Binding-site contacts:
Ligand atom C11 contacts residue TYR216 of chain 1.A at 3.6 Å (hydrophobic).
Ligand atom O contacts residue SER217 of chain 1.A at 3.4 Å (h-bond).
Ligand atom C6 contacts residue PHE306 of chain 1.A at 3.8 Å (hydrophobic).
Ligand atom C12 contacts residue ASN167 of chain 1.A at 3.3 Å.
Ligand atom C16 contacts residue LEU54 of chain 1.A at 2.8 Å (hydrophobic).
Ligand atom C15 contacts residue MET120 of chain 1.A at 3.9 Å (hydrophobic).
Ligand atom C18 contacts residue TYR55 of chain 1.A at 3.1 Å (hydrophobic).
Ligand atom N contacts residue NAP1 of chain 1.B at 3.9 Å.
Ligand atom C12 contacts residue TYR216 of chain 1.A at 3.6 Å (hydrophobic).
Ligand atom O2 contacts residue TYR55 of chain 1.A at 3.1 Å (h-bond).
Ligand atom O2 contacts residue TYR24 of chain 1.A at 3.6 Å.
Ligand atom C7 contacts residue NAP1 of chain 1.B at 3.6 Å.
Ligand atom C6 contacts residue SER221 of chain 1.A at 3.8 Å.
Ligand atom C2 contacts residue NAP1 of chain 1.B at 3.3 Å.
Ligand atom CL contacts residue TYR317 of chain 1.A at 3.8 Å.
Ligand atom C13 contacts residue MET120 of chain 1.A at 3.6 Å (hydrophobic).
Ligand atom C15 contacts residue PHE306 of chain 1.A at 3.5 Å (hydrophobic).
Ligand atom C11 contacts residue ASN167 of chain 1.A at 3.5 Å.
Ligand atom C16 contacts residue TRP86 of chain 1.A at 3.9 Å (hydrophobic).
Ligand atom C13 contacts residue PHE306 of chain 1.A at 3.9 Å (hydrophobic).
Ligand atom C18 contacts residue NAP1 of chain 1.B at 3.3 Å.
Ligand atom O3 contacts residue NAP1 of chain 1.B at 3.1 Å.
Ligand atom CL contacts residue PHE306 of chain 1.A at 3.9 Å.
Ligand atom O3 contacts residue TYR55 of chain 1.A at 2.7 Å (h-bond).
Ligand atom C4 contacts residue PHE306 of chain 1.A at 3.5 Å (hydrophobic).
Ligand atom C1 contacts residue NAP1 of chain 1.B at 3.4 Å.
Ligand atom C5 contacts residue TYR216 of chain 1.A at 3.9 Å (hydrophobic).
Ligand atom CL contacts residue TYR319 of chain 1.A at 3.4 Å.
Ligand atom C contacts residue NAP1 of chain 1.B at 3.9 Å.
Ligand atom C14 contacts residue PHE306 of chain 1.A at 3.4 Å (hydrophobic).
Ligand atom O2 contacts residue NAP1 of chain 1.B at 3.2 Å.
Ligand atom C14 contacts residue MET120 of chain 1.A at 3.4 Å (hydrophobic).
Ligand atom C8 contacts residue NAP1 of chain 1.B at 4.0 Å.
Ligand atom O3 contacts residue HIS117 of chain 1.A at 3.0 Å (h-bond).
Ligand atom CL contacts residue PRO318 of chain 1.A at 3.7 Å.
Ligand atom C16 contacts residue HIS117 of chain 1.A at 3.6 Å.
Ligand atom C6 contacts residue TYR305 of chain 1.A at 4.0 Å (hydrophobic).
Ligand atom C3 contacts residue NAP1 of chain 1.B at 3.8 Å.
Ligand atom C5 contacts residue PHE306 of chain 1.A at 3.8 Å (hydrophobic).
Ligand atom C6 contacts residue SER217 of chain 1.A at 3.4 Å.

Sequence of chain 1.A:
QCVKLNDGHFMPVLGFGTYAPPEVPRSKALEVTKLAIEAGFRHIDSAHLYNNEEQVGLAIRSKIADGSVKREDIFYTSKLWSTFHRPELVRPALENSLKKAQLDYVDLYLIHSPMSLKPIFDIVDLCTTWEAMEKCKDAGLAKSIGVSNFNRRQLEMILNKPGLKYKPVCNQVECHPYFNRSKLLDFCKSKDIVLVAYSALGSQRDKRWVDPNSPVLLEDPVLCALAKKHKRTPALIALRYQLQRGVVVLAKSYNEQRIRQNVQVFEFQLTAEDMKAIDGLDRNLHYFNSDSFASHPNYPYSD

This protein binds this small molecule.
Small molecule (SMILES): COc1ccc2c(c1)c(CC(=O)O)c(C)n2C(=O)c1ccc(Cl)cc1